A protein and the small-molecule ligand that binds it are described below.
Small molecule (SMILES): CSCC[C@H](NC(=O)[C@H](CC(C)C)NC(=O)[C@H](CCCNC(N)=[NH2+])NC(=O)[C@H](CCC(=O)O)NC(=O)[C@H](COP(=O)(O)O)NC(=O)[C@H](CC(C)C)NC(=O)[C@H](CO)NC(=O)[C@@H](N)CCCNC(N)=[NH2+])C(=O)N[C@@H](C)C=O

Sequence of chain 2.A:
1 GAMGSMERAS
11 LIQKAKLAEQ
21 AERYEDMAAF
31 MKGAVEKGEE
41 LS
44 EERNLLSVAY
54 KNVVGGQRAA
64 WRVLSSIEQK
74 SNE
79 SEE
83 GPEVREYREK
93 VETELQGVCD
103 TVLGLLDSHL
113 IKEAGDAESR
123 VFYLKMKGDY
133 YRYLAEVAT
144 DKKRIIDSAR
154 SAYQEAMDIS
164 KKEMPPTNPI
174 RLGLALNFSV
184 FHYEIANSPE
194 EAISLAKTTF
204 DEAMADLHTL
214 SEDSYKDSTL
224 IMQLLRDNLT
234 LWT

Binding-site contacts:
Ligand atom CZ contacts residue ARG65 of chain 2.A at 3.7 Å.
Ligand atom CB contacts residue ASN231 of chain 2.A at 3.5 Å.
Ligand atom O contacts residue VAL183 of chain 2.A at 3.3 Å.
Ligand atom OE2 contacts residue LYS127 of chain 2.A at 2.6 Å (salt-bridge).
Ligand atom O1P contacts residue LYS54 of chain 2.A at 3.2 Å.
Ligand atom O2P contacts residue ARG61 of chain 2.A at 2.9 Å (salt-bridge).
Ligand atom OG contacts residue TRP235 of chain 2.A at 2.8 Å (h-bond).
Ligand atom CD1 contacts residue ASN55 of chain 2.A at 3.5 Å.
Ligand atom CB contacts residue K7N1 of chain 2.E at 3.7 Å.
Ligand atom N contacts residue ASN231 of chain 2.A at 2.7 Å (h-bond).
Ligand atom CA contacts residue LEU179 of chain 2.A at 3.5 Å (hydrophobic).
Ligand atom CA contacts residue ASN231 of chain 2.A at 3.6 Å.
Ligand atom CA contacts residue ASN231 of chain 2.A at 3.6 Å.
Ligand atom CD1 contacts residue ASP230 of chain 2.A at 3.6 Å.
Ligand atom O3P contacts residue ARG134 of chain 2.A at 2.8 Å (salt-bridge).
Ligand atom SD contacts residue K7N1 of chain 2.E at 3.5 Å.
Ligand atom O contacts residue LEU179 of chain 2.A at 3.5 Å.
Ligand atom CD contacts residue LYS127 of chain 2.A at 3.4 Å.
Ligand atom O2P contacts residue ARG134 of chain 2.A at 2.8 Å (salt-bridge).
Ligand atom CZ contacts residue LEU227 of chain 2.A at 3.6 Å (hydrophobic).
Ligand atom CB contacts residue GLU187 of chain 2.A at 3.4 Å.
Ligand atom N contacts residue GLU187 of chain 2.A at 3.1 Å (salt-bridge).
Ligand atom C contacts residue ASN231 of chain 2.A at 3.6 Å.
Ligand atom N contacts residue ASN180 of chain 2.A at 2.8 Å (h-bond).
Ligand atom OG contacts residue TYR186 of chain 2.A at 3.6 Å.
Ligand atom OG contacts residue GLU187 of chain 2.A at 2.7 Å (salt-bridge).
Ligand atom NE contacts residue ARG65 of chain 2.A at 3.7 Å.
Ligand atom O3P contacts residue TYR135 of chain 2.A at 2.6 Å (h-bond).
Ligand atom CA contacts residue ASN180 of chain 2.A at 3.5 Å.
Ligand atom OE1 contacts residue LYS127 of chain 2.A at 3.4 Å.
Ligand atom C contacts residue ASN180 of chain 2.A at 3.6 Å.
Ligand atom CB contacts residue ASN180 of chain 2.A at 3.4 Å.
Ligand atom O contacts residue ASN231 of chain 2.A at 2.8 Å (h-bond).
Ligand atom CB contacts residue ASN180 of chain 2.A at 3.4 Å.
Ligand atom CG contacts residue ASN231 of chain 2.A at 3.6 Å.
Ligand atom O1P contacts residue ARG61 of chain 2.A at 2.9 Å (salt-bridge).
Ligand atom N contacts residue LEU179 of chain 2.A at 3.4 Å.
Ligand atom CE contacts residue ASP220 of chain 2.A at 3.5 Å.
Ligand atom CD contacts residue ARG65 of chain 2.A at 3.5 Å.
Ligand atom C contacts residue LEU179 of chain 2.A at 3.6 Å (hydrophobic).